Sequence of chain 17.A:
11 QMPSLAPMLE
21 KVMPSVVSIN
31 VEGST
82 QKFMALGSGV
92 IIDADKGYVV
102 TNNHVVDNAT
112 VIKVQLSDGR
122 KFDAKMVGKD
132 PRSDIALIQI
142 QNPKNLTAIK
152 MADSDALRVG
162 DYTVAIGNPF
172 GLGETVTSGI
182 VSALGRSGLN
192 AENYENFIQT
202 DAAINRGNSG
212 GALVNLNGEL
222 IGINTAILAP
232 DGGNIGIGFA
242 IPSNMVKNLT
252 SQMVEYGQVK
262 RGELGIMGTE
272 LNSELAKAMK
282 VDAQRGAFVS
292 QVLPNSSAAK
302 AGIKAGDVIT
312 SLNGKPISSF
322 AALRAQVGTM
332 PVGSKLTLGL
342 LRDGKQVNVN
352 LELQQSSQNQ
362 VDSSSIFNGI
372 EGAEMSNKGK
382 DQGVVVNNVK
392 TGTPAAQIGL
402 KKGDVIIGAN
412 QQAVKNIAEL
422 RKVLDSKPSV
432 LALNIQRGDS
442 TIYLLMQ

This protein binds this small molecule.
Small molecule (SMILES): CC(C)O[PH](=O)OC(C)C

Binding-site contacts:
Ligand atom C3' contacts residue ALA227 of chain 17.A at 3.7 Å (hydrophobic).
Ligand atom C3' contacts residue ASN206 of chain 17.A at 4.3 Å.
Ligand atom C2 contacts residue SER210 of chain 17.A at 3.8 Å.
Ligand atom C3 contacts residue VAL106 of chain 17.A at 4.3 Å (hydrophobic).
Ligand atom C2' contacts residue HIS105 of chain 17.A at 3.9 Å.
Ligand atom O2P contacts residue ASN206 of chain 17.A at 3.5 Å (h-bond).
Ligand atom O1P contacts residue GLY208 of chain 17.A at 3.9 Å.
Ligand atom O1P contacts residue HIS105 of chain 17.A at 4.1 Å.
Ligand atom C1' contacts residue THR226 of chain 17.A at 3.1 Å.
Ligand atom C1' contacts residue SER210 of chain 17.A at 3.1 Å.
Ligand atom O1P contacts residue ARG207 of chain 17.A at 3.5 Å.
Ligand atom C2' contacts residue SER210 of chain 17.A at 3.2 Å.
Ligand atom P contacts residue GLY208 of chain 17.A at 3.8 Å.
Ligand atom P contacts residue HIS105 of chain 17.A at 4.0 Å.
Ligand atom O3P contacts residue SER210 of chain 17.A at 2.4 Å (h-bond).
Ligand atom C1 contacts residue GLY208 of chain 17.A at 4.2 Å.
Ligand atom P contacts residue THR226 of chain 17.A at 3.9 Å.
Ligand atom O2P contacts residue ARG207 of chain 17.A at 4.3 Å.
Ligand atom C1' contacts residue ILE228 of chain 17.A at 4.0 Å (hydrophobic).
Ligand atom C3 contacts residue LEU87 of chain 17.A at 3.2 Å (hydrophobic).
Ligand atom O3P contacts residue ARG207 of chain 17.A at 3.5 Å.
Ligand atom P contacts residue ARG207 of chain 17.A at 4.0 Å.
Ligand atom O3P contacts residue ASN206 of chain 17.A at 3.1 Å (h-bond).
Ligand atom O2P contacts residue SER210 of chain 17.A at 2.4 Å (h-bond).
Ligand atom C2' contacts residue THR226 of chain 17.A at 3.4 Å.
Ligand atom C3' contacts residue ILE228 of chain 17.A at 3.3 Å (hydrophobic).
Ligand atom P contacts residue ASN206 of chain 17.A at 3.9 Å.
Ligand atom O3P contacts residue ASN209 of chain 17.A at 3.1 Å (h-bond).
Ligand atom O1P contacts residue SER210 of chain 17.A at 2.7 Å (h-bond).
Ligand atom C3 contacts residue SER210 of chain 17.A at 3.5 Å.
Ligand atom O2P contacts residue THR226 of chain 17.A at 3.3 Å (h-bond).
Ligand atom C3 contacts residue GLY208 of chain 17.A at 3.7 Å.
Ligand atom C1' contacts residue ALA227 of chain 17.A at 3.5 Å (hydrophobic).
Ligand atom C2 contacts residue HIS105 of chain 17.A at 3.0 Å.
Ligand atom O3P contacts residue GLY208 of chain 17.A at 2.6 Å (h-bond).
Ligand atom C1 contacts residue HIS105 of chain 17.A at 3.9 Å.
Ligand atom P contacts residue SER210 of chain 17.A at 1.4 Å.
Ligand atom C1 contacts residue ARG207 of chain 17.A at 4.1 Å.
Ligand atom C2' contacts residue ALA227 of chain 17.A at 3.9 Å (hydrophobic).
Ligand atom C1 contacts residue SER210 of chain 17.A at 3.3 Å.